Binding-site contacts:
Ligand atom C8 contacts residue MET118 of chain 47.A at 3.8 Å (hydrophobic).
Ligand atom N2 contacts residue ASN67 of chain 47.A at 2.9 Å (h-bond).
Ligand atom C7 contacts residue ASN67 of chain 47.A at 3.2 Å.
Ligand atom O7 contacts residue ASN67 of chain 47.A at 3.0 Å (h-bond).
Ligand atom C8 contacts residue ASN67 of chain 47.A at 4.0 Å.
Ligand atom C1 contacts residue ASN67 of chain 47.A at 1.4 Å.
Ligand atom C4 contacts residue ASN67 of chain 47.A at 4.2 Å.
Ligand atom C8 contacts residue PHE90 of chain 47.A at 4.0 Å (hydrophobic).
Ligand atom C5 contacts residue ASN67 of chain 47.A at 3.7 Å.
Ligand atom O5 contacts residue ASN67 of chain 47.A at 2.4 Å (h-bond).
Ligand atom C2 contacts residue ASN67 of chain 47.A at 2.5 Å.
Ligand atom O7 contacts residue MET118 of chain 47.A at 3.5 Å.
Ligand atom C3 contacts residue ASN67 of chain 47.A at 3.8 Å.
Ligand atom C7 contacts residue MET118 of chain 47.A at 4.0 Å (hydrophobic).

The protein below binds the small molecule below.
Small molecule (SMILES): CC(=O)N[C@@H]1[C@@H](O)[C@H](O)[C@@H](CO)O[C@H]1O

Sequence of chain 47.A:
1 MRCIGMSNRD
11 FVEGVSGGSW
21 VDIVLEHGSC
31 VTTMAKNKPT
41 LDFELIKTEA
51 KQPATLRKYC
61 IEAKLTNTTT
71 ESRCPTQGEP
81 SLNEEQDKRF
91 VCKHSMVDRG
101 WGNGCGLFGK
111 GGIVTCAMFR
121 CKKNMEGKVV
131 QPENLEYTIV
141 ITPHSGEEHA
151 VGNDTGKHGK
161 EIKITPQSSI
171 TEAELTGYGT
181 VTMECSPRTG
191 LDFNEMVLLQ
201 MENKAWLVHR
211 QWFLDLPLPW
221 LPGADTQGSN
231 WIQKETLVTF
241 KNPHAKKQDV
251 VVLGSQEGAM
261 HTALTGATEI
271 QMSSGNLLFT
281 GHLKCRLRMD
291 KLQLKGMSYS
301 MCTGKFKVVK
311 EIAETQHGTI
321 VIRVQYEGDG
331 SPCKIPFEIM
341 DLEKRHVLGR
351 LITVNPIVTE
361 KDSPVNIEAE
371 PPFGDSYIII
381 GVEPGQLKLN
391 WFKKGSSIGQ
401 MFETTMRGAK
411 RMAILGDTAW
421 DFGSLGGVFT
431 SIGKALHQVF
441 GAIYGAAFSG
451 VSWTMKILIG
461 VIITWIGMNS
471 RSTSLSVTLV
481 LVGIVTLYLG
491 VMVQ